Binding-site contacts:
Ligand atom OAC contacts residue PHE225 of chain 1.A at 4.1 Å.
Ligand atom CAD contacts residue PHE225 of chain 1.A at 4.0 Å (hydrophobic).
Ligand atom CAJ contacts residue VAL224 of chain 1.A at 3.4 Å (hydrophobic).
Ligand atom OAB contacts residue GLN388 of chain 1.A at 3.8 Å.
Ligand atom CAI contacts residue PHE225 of chain 1.A at 3.5 Å (hydrophobic).
Ligand atom OAB contacts residue TYR223 of chain 1.A at 3.5 Å (h-bond).
Ligand atom CAK contacts residue PRO382 of chain 1.A at 4.0 Å (hydrophobic).
Ligand atom CAH contacts residue LYS151 of chain 1.A at 4.1 Å.
Ligand atom CAD contacts residue GLN226 of chain 1.A at 3.6 Å.
Ligand atom OAB contacts residue PRO382 of chain 1.A at 4.1 Å.
Ligand atom CAG contacts residue LYS151 of chain 1.A at 4.2 Å.
Ligand atom CAJ contacts residue TYR223 of chain 1.A at 4.2 Å (hydrophobic).
Ligand atom CAF contacts residue PRO382 of chain 1.A at 3.8 Å (hydrophobic).
Ligand atom CAF contacts residue VAL224 of chain 1.A at 3.5 Å (hydrophobic).
Ligand atom CAK contacts residue GLN226 of chain 1.A at 4.1 Å.
Ligand atom CAG contacts residue ILE149 of chain 1.A at 3.6 Å (hydrophobic).
Ligand atom OAC contacts residue TYR223 of chain 1.A at 3.1 Å (h-bond).
Ligand atom CAJ contacts residue PHE225 of chain 1.A at 3.8 Å (hydrophobic).
Ligand atom CAD contacts residue TRP317 of chain 1.A at 3.4 Å (hydrophobic).
Ligand atom CAJ contacts residue PRO382 of chain 1.A at 3.5 Å (hydrophobic).
Ligand atom CAI contacts residue PRO382 of chain 1.A at 3.8 Å (hydrophobic).
Ligand atom CAK contacts residue PHE225 of chain 1.A at 4.2 Å (hydrophobic).
Ligand atom OAC contacts residue VAL224 of chain 1.A at 3.2 Å (h-bond).
Ligand atom OAC contacts residue PRO382 of chain 1.A at 3.6 Å.
Ligand atom OAA contacts residue ILE150 of chain 1.A at 3.6 Å.
Ligand atom CAD contacts residue PRO382 of chain 1.A at 4.0 Å (hydrophobic).
Ligand atom CAG contacts residue HIS247 of chain 1.A at 3.9 Å.
Ligand atom OAA contacts residue LYS151 of chain 1.A at 2.9 Å (salt-bridge).
Ligand atom CAE contacts residue GLN226 of chain 1.A at 3.5 Å.
Ligand atom CAE contacts residue PRO382 of chain 1.A at 4.0 Å (hydrophobic).
Ligand atom CAF contacts residue PHE225 of chain 1.A at 4.0 Å (hydrophobic).
Ligand atom CAE contacts residue PHE225 of chain 1.A at 4.2 Å (hydrophobic).
Ligand atom OAA contacts residue ILE149 of chain 1.A at 3.7 Å.
Ligand atom CAH contacts residue GLN226 of chain 1.A at 4.2 Å.
Ligand atom CAE contacts residue TRP317 of chain 1.A at 3.6 Å (hydrophobic).
Ligand atom CAG contacts residue GLN226 of chain 1.A at 4.2 Å.
Ligand atom OAB contacts residue PHE225 of chain 1.A at 3.6 Å.
Ligand atom OAA contacts residue HIS247 of chain 1.A at 3.6 Å (h-bond).
Ligand atom OAB contacts residue VAL307 of chain 1.A at 4.2 Å.
Ligand atom CAI contacts residue GLN226 of chain 1.A at 4.2 Å.

A protein and the small-molecule ligand that binds it are described below.
Small molecule (SMILES): OCCc1ccc(O)c(O)c1

Sequence of chain 1.A:
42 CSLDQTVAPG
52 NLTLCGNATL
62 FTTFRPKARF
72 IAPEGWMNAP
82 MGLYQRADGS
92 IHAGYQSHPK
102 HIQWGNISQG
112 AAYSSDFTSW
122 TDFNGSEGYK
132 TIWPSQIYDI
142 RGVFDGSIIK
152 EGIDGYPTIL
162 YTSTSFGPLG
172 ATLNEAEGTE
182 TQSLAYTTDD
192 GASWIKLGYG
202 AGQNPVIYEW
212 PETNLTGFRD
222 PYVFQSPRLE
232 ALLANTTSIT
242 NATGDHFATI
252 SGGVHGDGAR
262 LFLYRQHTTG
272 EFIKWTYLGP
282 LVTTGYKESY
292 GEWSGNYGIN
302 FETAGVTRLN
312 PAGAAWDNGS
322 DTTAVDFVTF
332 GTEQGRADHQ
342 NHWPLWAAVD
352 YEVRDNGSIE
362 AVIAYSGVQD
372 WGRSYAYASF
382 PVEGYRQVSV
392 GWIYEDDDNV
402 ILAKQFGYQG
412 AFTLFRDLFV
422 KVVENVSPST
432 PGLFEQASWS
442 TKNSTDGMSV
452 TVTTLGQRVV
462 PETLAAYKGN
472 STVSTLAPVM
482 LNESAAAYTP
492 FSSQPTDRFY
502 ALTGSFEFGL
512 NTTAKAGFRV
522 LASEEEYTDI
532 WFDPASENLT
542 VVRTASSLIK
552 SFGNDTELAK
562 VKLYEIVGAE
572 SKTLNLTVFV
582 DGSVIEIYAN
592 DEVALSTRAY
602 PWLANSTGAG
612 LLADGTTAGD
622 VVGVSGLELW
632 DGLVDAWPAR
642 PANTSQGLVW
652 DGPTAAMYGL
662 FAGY